Binding-site contacts:
Ligand atom CD1 contacts residue PHE19 of chain 1.E at 3.8 Å (hydrophobic).
Ligand atom CE1 contacts residue PHE19 of chain 1.E at 3.9 Å (hydrophobic).
Ligand atom CB contacts residue TYR71 of chain 1.E at 3.9 Å (hydrophobic).
Ligand atom CD contacts residue ARG68 of chain 1.E at 3.1 Å.
Ligand atom CZ contacts residue PHE19 of chain 1.E at 4.0 Å (hydrophobic).
Ligand atom CD1 contacts residue THR69 of chain 1.E at 3.7 Å.
Ligand atom CD contacts residue ARG70 of chain 1.E at 3.8 Å.
Ligand atom OE1 contacts residue ARG73 of chain 1.E at 2.6 Å (salt-bridge).
Ligand atom CD contacts residue ARG73 of chain 1.E at 3.7 Å.
Ligand atom O contacts residue THR69 of chain 1.E at 3.5 Å.
Ligand atom OE1 contacts residue ARG68 of chain 1.E at 3.8 Å.
Ligand atom CG contacts residue ARG68 of chain 1.E at 3.6 Å.
Ligand atom N contacts residue TYR71 of chain 1.E at 3.6 Å.
Ligand atom CD2 contacts residue PHE19 of chain 1.E at 3.8 Å (hydrophobic).
Ligand atom OE2 contacts residue TYR71 of chain 1.E at 3.2 Å (h-bond).
Ligand atom CG contacts residue ARG73 of chain 1.E at 3.7 Å.
Ligand atom OE1 contacts residue ARG70 of chain 1.E at 2.8 Å (salt-bridge).
Ligand atom OE1 contacts residue TYR71 of chain 1.E at 2.8 Å (h-bond).
Ligand atom O contacts residue TYR71 of chain 1.E at 3.7 Å.
Ligand atom CB contacts residue TYR71 of chain 1.E at 3.6 Å (hydrophobic).
Ligand atom CG contacts residue TYR71 of chain 1.E at 3.9 Å (hydrophobic).
Ligand atom CZ contacts residue LEU26 of chain 1.E at 3.9 Å (hydrophobic).
Ligand atom CA contacts residue THR69 of chain 1.E at 3.7 Å.
Ligand atom CE2 contacts residue PHE19 of chain 1.E at 3.9 Å (hydrophobic).
Ligand atom CG contacts residue PHE19 of chain 1.E at 3.8 Å (hydrophobic).
Ligand atom O contacts residue TYR71 of chain 1.E at 3.5 Å.
Ligand atom CE1 contacts residue THR69 of chain 1.E at 3.9 Å.
Ligand atom CE2 contacts residue LEU26 of chain 1.E at 4.0 Å (hydrophobic).
Ligand atom CB contacts residue ARG68 of chain 1.E at 3.5 Å.
Ligand atom CD1 contacts residue ARG68 of chain 1.E at 3.8 Å.
Ligand atom OE2 contacts residue ARG70 of chain 1.E at 4.0 Å.
Ligand atom CE1 contacts residue ARG68 of chain 1.E at 3.4 Å.
Ligand atom OE2 contacts residue ARG68 of chain 1.E at 2.7 Å (salt-bridge).
Ligand atom CD contacts residue TYR71 of chain 1.E at 3.7 Å (hydrophobic).
Ligand atom C contacts residue THR69 of chain 1.E at 3.8 Å.
Ligand atom CB contacts residue THR69 of chain 1.E at 3.7 Å.
Ligand atom CB contacts residue ARG73 of chain 1.E at 3.6 Å.
Ligand atom N contacts residue THR69 of chain 1.E at 2.9 Å (h-bond).
Ligand atom CA contacts residue TYR71 of chain 1.E at 3.7 Å (hydrophobic).
Ligand atom CA contacts residue THR69 of chain 1.E at 3.8 Å.

The small molecule below binds the protein below.
Small molecule (SMILES): CC[C@H](C)[C@H](NC(=O)[C@@H](N)CCC(=O)O)C(=O)N[C@@H](Cc1ccccc1)C(=O)N[C@@H](CCC(=O)O)C(=O)N1CCC[C@H]1C(=O)N1CCC[C@H]1C(=O)N[C@@H](CCC(=O)O)C(=O)N[C@H](C=O)CO

Sequence of chain 1.E:
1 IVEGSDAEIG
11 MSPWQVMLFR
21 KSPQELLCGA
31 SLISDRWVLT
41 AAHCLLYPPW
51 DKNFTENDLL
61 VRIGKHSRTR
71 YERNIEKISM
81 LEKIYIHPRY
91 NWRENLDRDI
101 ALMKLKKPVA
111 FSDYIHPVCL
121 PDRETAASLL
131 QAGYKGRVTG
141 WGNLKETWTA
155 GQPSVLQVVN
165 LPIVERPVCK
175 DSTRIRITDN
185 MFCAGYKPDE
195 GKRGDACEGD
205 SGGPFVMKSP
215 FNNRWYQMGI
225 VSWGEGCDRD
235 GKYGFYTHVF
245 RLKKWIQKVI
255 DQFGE